A protein and the small-molecule ligand that binds it are described below.
Small molecule (SMILES): CC(=O)N[C@@H]1[C@@H](O)[C@H](O)[C@@H](CO)O[C@H]1O

Sequence of chain 1.A:
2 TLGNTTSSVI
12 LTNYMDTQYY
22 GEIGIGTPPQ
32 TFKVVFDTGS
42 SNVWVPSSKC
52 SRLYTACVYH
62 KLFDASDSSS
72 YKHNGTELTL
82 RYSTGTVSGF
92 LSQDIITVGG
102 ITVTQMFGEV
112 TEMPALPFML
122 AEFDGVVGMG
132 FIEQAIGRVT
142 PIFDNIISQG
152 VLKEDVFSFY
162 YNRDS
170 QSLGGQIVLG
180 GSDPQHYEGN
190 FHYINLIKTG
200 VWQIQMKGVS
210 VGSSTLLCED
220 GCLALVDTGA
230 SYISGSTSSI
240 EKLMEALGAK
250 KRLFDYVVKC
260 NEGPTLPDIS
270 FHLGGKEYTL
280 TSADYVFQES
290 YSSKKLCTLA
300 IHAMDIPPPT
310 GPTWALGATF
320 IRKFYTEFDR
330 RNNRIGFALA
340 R

Binding-site contacts:
Ligand atom O5 contacts residue ASN75 of chain 1.A at 2.3 Å (h-bond).
Ligand atom C5 contacts residue ASN75 of chain 1.A at 3.6 Å.
Ligand atom C4 contacts residue ASN75 of chain 1.A at 4.2 Å.
Ligand atom C1 contacts residue ASN75 of chain 1.A at 1.4 Å.
Ligand atom C8 contacts residue ASN75 of chain 1.A at 3.3 Å.
Ligand atom C7 contacts residue ASN75 of chain 1.A at 3.4 Å.
Ligand atom N2 contacts residue ASN75 of chain 1.A at 3.0 Å (h-bond).
Ligand atom O7 contacts residue HIS74 of chain 1.A at 4.2 Å.
Ligand atom C3 contacts residue ASN75 of chain 1.A at 3.8 Å.
Ligand atom C6 contacts residue MET107 of chain 1.A at 4.3 Å (hydrophobic).
Ligand atom O7 contacts residue ASN75 of chain 1.A at 3.5 Å (h-bond).
Ligand atom C2 contacts residue ASN75 of chain 1.A at 2.5 Å.
Ligand atom C1 contacts residue THR77 of chain 1.A at 4.0 Å.
Ligand atom O5 contacts residue MET107 of chain 1.A at 4.1 Å.
Ligand atom N2 contacts residue THR77 of chain 1.A at 4.3 Å.